Binding-site contacts:
Ligand atom C8 contacts residue SER530 of chain 1.D at 3.6 Å.
Ligand atom C1 contacts residue ASN90 of chain 1.C at 1.5 Å.
Ligand atom N2 contacts residue GLU89 of chain 1.C at 4.0 Å.
Ligand atom C5 contacts residue ASN90 of chain 1.C at 3.8 Å.
Ligand atom O5 contacts residue ASN90 of chain 1.C at 2.5 Å (h-bond).
Ligand atom C8 contacts residue GLY526 of chain 1.D at 4.1 Å.
Ligand atom O7 contacts residue SER530 of chain 1.D at 3.1 Å (h-bond).
Ligand atom C7 contacts residue SER530 of chain 1.D at 3.8 Å.
Ligand atom C4 contacts residue ASN90 of chain 1.C at 4.4 Å.
Ligand atom N2 contacts residue GLY529 of chain 1.D at 4.5 Å.
Ligand atom N2 contacts residue ASN90 of chain 1.C at 2.9 Å (h-bond).
Ligand atom C2 contacts residue ASN90 of chain 1.C at 2.5 Å.
Ligand atom O7 contacts residue ASN90 of chain 1.C at 4.2 Å.
Ligand atom O7 contacts residue GLY529 of chain 1.D at 3.8 Å.
Ligand atom C8 contacts residue GLY529 of chain 1.D at 4.0 Å.
Ligand atom C8 contacts residue GLU89 of chain 1.C at 3.8 Å.
Ligand atom C7 contacts residue GLU89 of chain 1.C at 4.4 Å.
Ligand atom C3 contacts residue ASN90 of chain 1.C at 3.9 Å.
Ligand atom C7 contacts residue ASN90 of chain 1.C at 3.8 Å.
Ligand atom C7 contacts residue GLY529 of chain 1.D at 4.0 Å.

Sequence of chain 1.C:
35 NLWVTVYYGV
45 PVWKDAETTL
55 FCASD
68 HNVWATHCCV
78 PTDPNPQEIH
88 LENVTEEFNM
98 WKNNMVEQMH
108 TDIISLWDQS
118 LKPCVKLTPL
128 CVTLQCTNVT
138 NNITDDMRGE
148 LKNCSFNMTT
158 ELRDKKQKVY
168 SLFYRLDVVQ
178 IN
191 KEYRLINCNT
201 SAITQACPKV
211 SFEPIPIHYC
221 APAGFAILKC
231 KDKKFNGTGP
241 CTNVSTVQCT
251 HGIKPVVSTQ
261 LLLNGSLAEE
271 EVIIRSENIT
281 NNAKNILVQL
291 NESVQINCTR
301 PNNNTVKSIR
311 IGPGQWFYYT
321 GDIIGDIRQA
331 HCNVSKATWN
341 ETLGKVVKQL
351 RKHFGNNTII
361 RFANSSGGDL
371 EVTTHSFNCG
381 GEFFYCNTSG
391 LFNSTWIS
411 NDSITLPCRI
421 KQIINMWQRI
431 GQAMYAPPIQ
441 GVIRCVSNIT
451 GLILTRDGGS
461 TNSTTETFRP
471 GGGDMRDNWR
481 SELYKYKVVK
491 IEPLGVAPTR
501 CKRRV

A protein and the small-molecule ligand that binds it are described below.
Small molecule (SMILES): CC(=O)N[C@@H]1[C@@H](O)[C@H](O)[C@@H](CO)O[C@H]1O

Sequence of chain 1.D:
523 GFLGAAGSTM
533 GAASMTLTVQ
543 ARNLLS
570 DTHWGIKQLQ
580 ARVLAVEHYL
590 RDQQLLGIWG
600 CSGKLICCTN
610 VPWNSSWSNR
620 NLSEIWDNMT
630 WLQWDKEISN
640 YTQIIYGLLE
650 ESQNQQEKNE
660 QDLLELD